Binding-site contacts:
Ligand atom C6 contacts residue ARG272 of chain 1.A at 4.2 Å.
Ligand atom C2 contacts residue ASN259 of chain 1.A at 2.3 Å.
Ligand atom C6 contacts residue GLY271 of chain 1.A at 4.3 Å.
Ligand atom N2 contacts residue ASN259 of chain 1.A at 2.8 Å (h-bond).
Ligand atom C1 contacts residue ASN259 of chain 1.A at 1.4 Å.
Ligand atom O5 contacts residue ASP256 of chain 1.A at 3.9 Å.
Ligand atom C6 contacts residue ASP256 of chain 1.A at 3.5 Å.
Ligand atom C8 contacts residue PRO230 of chain 1.A at 4.0 Å (hydrophobic).
Ligand atom C5 contacts residue ASP256 of chain 1.A at 4.2 Å.
Ligand atom C8 contacts residue ASN259 of chain 1.A at 4.1 Å.
Ligand atom C7 contacts residue PRO230 of chain 1.A at 4.0 Å (hydrophobic).
Ligand atom C4 contacts residue ASN259 of chain 1.A at 4.2 Å.
Ligand atom O7 contacts residue PRO230 of chain 1.A at 3.2 Å.
Ligand atom O5 contacts residue GLY271 of chain 1.A at 4.1 Å.
Ligand atom C1 contacts residue THR270 of chain 1.A at 4.4 Å.
Ligand atom C3 contacts residue ASN259 of chain 1.A at 3.7 Å.
Ligand atom O6 contacts residue GLY271 of chain 1.A at 4.4 Å.
Ligand atom O6 contacts residue ASP256 of chain 1.A at 2.4 Å (salt-bridge).
Ligand atom C7 contacts residue ASN259 of chain 1.A at 3.3 Å.
Ligand atom O7 contacts residue ASN259 of chain 1.A at 3.8 Å.
Ligand atom C1 contacts residue SER255 of chain 1.A at 4.5 Å.
Ligand atom O5 contacts residue THR270 of chain 1.A at 3.8 Å.
Ligand atom C6 contacts residue THR270 of chain 1.A at 3.7 Å.
Ligand atom C5 contacts residue THR270 of chain 1.A at 3.7 Å.
Ligand atom O6 contacts residue ARG272 of chain 1.A at 3.5 Å.
Ligand atom O5 contacts residue ASN259 of chain 1.A at 2.4 Å (h-bond).
Ligand atom C5 contacts residue ASN259 of chain 1.A at 3.6 Å.

Sequence of chain 1.A:
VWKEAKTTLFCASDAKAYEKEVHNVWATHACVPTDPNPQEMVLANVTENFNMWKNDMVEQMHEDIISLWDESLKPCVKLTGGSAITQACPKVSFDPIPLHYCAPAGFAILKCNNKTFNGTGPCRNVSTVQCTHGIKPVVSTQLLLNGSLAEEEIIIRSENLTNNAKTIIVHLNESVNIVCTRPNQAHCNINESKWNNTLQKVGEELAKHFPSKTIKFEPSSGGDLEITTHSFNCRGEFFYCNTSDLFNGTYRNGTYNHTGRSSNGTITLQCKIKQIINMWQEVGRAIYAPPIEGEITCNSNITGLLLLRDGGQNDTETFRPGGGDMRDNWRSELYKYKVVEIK

This small molecule binds to this protein.
Small molecule (SMILES): CC(=O)N[C@@H]1[C@@H](O)[C@H](O)[C@@H](CO)O[C@H]1O